Sequence of chain 1.A:
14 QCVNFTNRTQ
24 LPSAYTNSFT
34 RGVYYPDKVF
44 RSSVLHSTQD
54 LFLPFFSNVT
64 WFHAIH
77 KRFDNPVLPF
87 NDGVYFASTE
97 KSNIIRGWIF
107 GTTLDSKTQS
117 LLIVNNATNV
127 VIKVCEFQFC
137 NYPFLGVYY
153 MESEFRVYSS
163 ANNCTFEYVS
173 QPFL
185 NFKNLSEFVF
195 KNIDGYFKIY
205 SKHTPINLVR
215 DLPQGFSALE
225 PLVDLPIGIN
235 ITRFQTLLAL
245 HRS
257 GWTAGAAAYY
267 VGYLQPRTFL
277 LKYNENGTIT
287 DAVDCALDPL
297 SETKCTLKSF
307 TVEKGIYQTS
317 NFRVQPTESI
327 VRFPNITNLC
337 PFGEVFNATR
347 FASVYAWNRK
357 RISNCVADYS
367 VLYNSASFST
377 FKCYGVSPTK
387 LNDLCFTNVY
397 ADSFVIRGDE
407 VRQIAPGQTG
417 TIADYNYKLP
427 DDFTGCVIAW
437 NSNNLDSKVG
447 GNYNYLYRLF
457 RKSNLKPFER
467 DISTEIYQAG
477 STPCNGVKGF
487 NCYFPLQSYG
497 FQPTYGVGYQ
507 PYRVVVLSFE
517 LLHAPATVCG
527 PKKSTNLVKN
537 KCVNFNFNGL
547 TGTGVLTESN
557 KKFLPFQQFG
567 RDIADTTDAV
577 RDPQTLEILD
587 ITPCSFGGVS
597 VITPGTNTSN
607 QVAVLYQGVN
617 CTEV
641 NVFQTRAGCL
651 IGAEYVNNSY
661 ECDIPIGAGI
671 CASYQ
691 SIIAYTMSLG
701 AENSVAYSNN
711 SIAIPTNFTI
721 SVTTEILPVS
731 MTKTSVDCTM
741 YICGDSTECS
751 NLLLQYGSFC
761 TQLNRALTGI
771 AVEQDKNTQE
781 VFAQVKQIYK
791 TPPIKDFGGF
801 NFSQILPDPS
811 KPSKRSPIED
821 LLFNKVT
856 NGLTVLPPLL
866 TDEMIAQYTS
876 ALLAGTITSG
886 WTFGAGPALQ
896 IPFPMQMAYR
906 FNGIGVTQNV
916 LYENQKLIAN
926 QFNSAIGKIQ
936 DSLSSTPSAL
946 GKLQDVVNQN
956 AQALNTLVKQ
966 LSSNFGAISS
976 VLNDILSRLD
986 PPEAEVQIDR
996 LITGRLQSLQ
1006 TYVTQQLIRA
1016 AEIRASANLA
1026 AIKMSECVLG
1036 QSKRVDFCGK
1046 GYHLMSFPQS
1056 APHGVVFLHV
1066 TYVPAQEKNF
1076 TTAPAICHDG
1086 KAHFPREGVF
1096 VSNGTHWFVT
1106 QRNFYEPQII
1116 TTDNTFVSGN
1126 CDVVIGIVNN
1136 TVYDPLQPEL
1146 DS

Binding-site contacts:
Ligand atom C7 contacts residue HIS1101 of chain 1.A at 4.2 Å.
Ligand atom C6 contacts residue PHE1103 of chain 1.A at 3.5 Å (hydrophobic).
Ligand atom O6 contacts residue PHE1103 of chain 1.A at 3.7 Å.
Ligand atom C5 contacts residue PHE1103 of chain 1.A at 3.9 Å (hydrophobic).
Ligand atom C6 contacts residue HIS1101 of chain 1.A at 4.4 Å.
Ligand atom N2 contacts residue ASN1098 of chain 1.A at 2.9 Å (h-bond).
Ligand atom C2 contacts residue THR1100 of chain 1.A at 4.3 Å.
Ligand atom C3 contacts residue THR1100 of chain 1.A at 4.1 Å.
Ligand atom C1 contacts residue ASN1098 of chain 1.A at 1.4 Å.
Ligand atom O5 contacts residue HIS1101 of chain 1.A at 4.1 Å.
Ligand atom C1 contacts residue THR1100 of chain 1.A at 4.2 Å.
Ligand atom C4 contacts residue ASN1098 of chain 1.A at 4.2 Å.
Ligand atom C1 contacts residue HIS1101 of chain 1.A at 4.0 Å.
Ligand atom C5 contacts residue HIS1101 of chain 1.A at 3.4 Å.
Ligand atom C7 contacts residue ASN1098 of chain 1.A at 3.3 Å.
Ligand atom C1 contacts residue PHE1103 of chain 1.A at 4.2 Å (hydrophobic).
Ligand atom O5 contacts residue PHE1103 of chain 1.A at 3.5 Å.
Ligand atom N2 contacts residue THR1100 of chain 1.A at 3.9 Å.
Ligand atom C4 contacts residue HIS1101 of chain 1.A at 4.0 Å.
Ligand atom O7 contacts residue HIS1101 of chain 1.A at 3.5 Å.
Ligand atom O4 contacts residue HIS1101 of chain 1.A at 3.9 Å.
Ligand atom C3 contacts residue ASN1098 of chain 1.A at 3.8 Å.
Ligand atom C2 contacts residue ASN1098 of chain 1.A at 2.5 Å.
Ligand atom C8 contacts residue HIS1101 of chain 1.A at 4.4 Å.
Ligand atom O7 contacts residue ASN1098 of chain 1.A at 3.4 Å (h-bond).
Ligand atom C3 contacts residue HIS1101 of chain 1.A at 3.9 Å.
Ligand atom C5 contacts residue ASN1098 of chain 1.A at 3.7 Å.
Ligand atom C2 contacts residue HIS1101 of chain 1.A at 4.5 Å.
Ligand atom C8 contacts residue ASN1098 of chain 1.A at 3.6 Å.
Ligand atom O5 contacts residue ASN1098 of chain 1.A at 2.4 Å (h-bond).

A protein and the small-molecule ligand that binds it are described below.
Small molecule (SMILES): CC(=O)N[C@H]1[C@H](O[C@H]2[C@H](O)[C@@H](NC(C)=O)CO[C@@H]2CO)O[C@H](CO)[C@@H](O)[C@@H]1O